Sequence of chain 1.B:
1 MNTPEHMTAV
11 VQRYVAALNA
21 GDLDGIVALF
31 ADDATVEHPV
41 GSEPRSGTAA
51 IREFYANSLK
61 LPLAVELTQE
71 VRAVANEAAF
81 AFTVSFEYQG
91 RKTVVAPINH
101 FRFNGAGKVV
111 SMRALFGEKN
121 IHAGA

Binding-site contacts:
Ligand atom C19 contacts residue PRO97 of chain 2.C at 4.0 Å (hydrophobic).
Ligand atom C25 contacts residue TYR14 of chain 2.C at 3.4 Å (hydrophobic).
Ligand atom O26 contacts residue TYR14 of chain 2.C at 2.5 Å (h-bond).
Ligand atom C24 contacts residue LEU18 of chain 2.C at 4.0 Å (hydrophobic).
Ligand atom C3 contacts residue GLN89 of chain 1.B at 3.5 Å.
Ligand atom O26 contacts residue MET112 of chain 2.C at 3.6 Å.
Ligand atom C6 contacts residue PHE116 of chain 2.C at 3.5 Å (hydrophobic).
Ligand atom C25 contacts residue LEU18 of chain 2.C at 3.5 Å (hydrophobic).
Ligand atom C25 contacts residue TYR55 of chain 2.C at 4.0 Å (hydrophobic).
Ligand atom C11 contacts residue GLN89 of chain 1.B at 3.6 Å.
Ligand atom C12 contacts residue GLN89 of chain 1.B at 3.7 Å.
Ligand atom C11 contacts residue VAL84 of chain 2.C at 3.5 Å (hydrophobic).
Ligand atom O1 contacts residue ARG91 of chain 1.B at 3.8 Å.
Ligand atom C2 contacts residue PHE86 of chain 2.C at 3.6 Å (hydrophobic).
Ligand atom C2 contacts residue VAL95 of chain 2.C at 3.9 Å (hydrophobic).
Ligand atom C19 contacts residue PHE116 of chain 2.C at 3.8 Å (hydrophobic).
Ligand atom C10 contacts residue PHE86 of chain 2.C at 3.8 Å (hydrophobic).
Ligand atom C16 contacts residue VAL84 of chain 2.C at 3.9 Å (hydrophobic).
Ligand atom C27 contacts residue PHE54 of chain 2.C at 3.6 Å (hydrophobic).
Ligand atom C1 contacts residue VAL95 of chain 2.C at 3.7 Å (hydrophobic).
Ligand atom C5 contacts residue VAL95 of chain 2.C at 3.7 Å (hydrophobic).
Ligand atom C13 contacts residue HIS38 of chain 2.C at 3.6 Å.
Ligand atom C5 contacts residue HIS38 of chain 2.C at 3.6 Å.
Ligand atom C5 contacts residue PHE116 of chain 2.C at 3.3 Å (hydrophobic).
Ligand atom C27 contacts residue GLN89 of chain 1.B at 3.6 Å.
Ligand atom C1 contacts residue GLN89 of chain 1.B at 4.0 Å.
Ligand atom C12 contacts residue VAL84 of chain 2.C at 3.9 Å (hydrophobic).
Ligand atom C27 contacts residue HIS38 of chain 2.C at 3.1 Å.
Ligand atom C10 contacts residue TYR88 of chain 1.B at 3.8 Å (hydrophobic).
Ligand atom C26 contacts residue TYR14 of chain 2.C at 3.2 Å (hydrophobic).
Ligand atom C4 contacts residue HIS38 of chain 2.C at 3.8 Å.
Ligand atom C6 contacts residue VAL95 of chain 2.C at 3.8 Å (hydrophobic).
Ligand atom C2 contacts residue GLN89 of chain 1.B at 3.6 Å.
Ligand atom C19 contacts residue HIS38 of chain 2.C at 3.4 Å.
Ligand atom C18 contacts residue PRO97 of chain 2.C at 4.0 Å (hydrophobic).
Ligand atom C10 contacts residue GLN89 of chain 1.B at 3.4 Å.
Ligand atom C18 contacts residue PHE82 of chain 2.C at 4.0 Å (hydrophobic).
Ligand atom C18 contacts residue HIS38 of chain 2.C at 4.0 Å.
Ligand atom O26 contacts residue ASN99 of chain 2.C at 3.2 Å (h-bond).
Ligand atom C3 contacts residue PHE86 of chain 2.C at 3.9 Å (hydrophobic).

The small molecule below binds the protein below.
Small molecule (SMILES): C[C@]12CCc3c(ccc4cc(O)ccc34)[C@@H]1CCC2=O

Sequence of chain 2.C:
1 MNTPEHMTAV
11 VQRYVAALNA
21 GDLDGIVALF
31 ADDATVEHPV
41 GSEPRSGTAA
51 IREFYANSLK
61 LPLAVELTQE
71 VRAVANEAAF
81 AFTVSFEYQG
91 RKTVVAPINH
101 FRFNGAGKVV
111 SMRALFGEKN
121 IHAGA